Binding-site contacts:
Ligand atom C7 contacts residue ASN395 of chain 1.D at 3.2 Å.
Ligand atom C2 contacts residue ASN395 of chain 1.D at 2.5 Å.
Ligand atom C3 contacts residue ASN395 of chain 1.D at 3.9 Å.
Ligand atom N2 contacts residue ASN395 of chain 1.D at 2.9 Å (h-bond).
Ligand atom O5 contacts residue ASN395 of chain 1.D at 2.5 Å (h-bond).
Ligand atom O7 contacts residue THR397 of chain 1.D at 4.5 Å.
Ligand atom C8 contacts residue ASN395 of chain 1.D at 3.8 Å.
Ligand atom C5 contacts residue ASN395 of chain 1.D at 3.8 Å.
Ligand atom O7 contacts residue HIS398 of chain 1.D at 4.0 Å.
Ligand atom C7 contacts residue HIS398 of chain 1.D at 4.2 Å.
Ligand atom C8 contacts residue HIS398 of chain 1.D at 3.4 Å.
Ligand atom C1 contacts residue ASN395 of chain 1.D at 1.5 Å.
Ligand atom O7 contacts residue ASN395 of chain 1.D at 3.2 Å (h-bond).
Ligand atom C4 contacts residue ASN395 of chain 1.D at 4.4 Å.

A small-molecule ligand and the protein it binds are described below.
Small molecule (SMILES): CC(=O)N[C@H]1[C@H](O[C@H]2[C@H](O)[C@@H](NC(C)=O)CO[C@@H]2CO[C@@H]2O[C@@H](C)[C@@H](O)[C@@H](O)[C@@H]2O)O[C@H](CO)[C@@H](O)[C@@H]1O

Sequence of chain 1.D:
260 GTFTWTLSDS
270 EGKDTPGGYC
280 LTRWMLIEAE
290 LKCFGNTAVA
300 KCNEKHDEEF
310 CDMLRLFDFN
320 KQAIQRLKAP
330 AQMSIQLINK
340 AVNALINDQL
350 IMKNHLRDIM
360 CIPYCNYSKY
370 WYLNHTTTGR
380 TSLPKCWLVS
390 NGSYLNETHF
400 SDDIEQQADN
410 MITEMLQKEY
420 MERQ